The small molecule below binds the protein below.
Small molecule (SMILES): O=c1[nH]cnc2c1ncn2[C@@H]1O[C@H](COP(=O)(O)O)[C@@H](O)[C@H]1O

Binding-site contacts:
Ligand atom O3' contacts residue ASN74 of chain 1.A at 3.2 Å (h-bond).
Ligand atom N3 contacts residue TYR76 of chain 1.A at 3.5 Å (h-bond).
Ligand atom N1 contacts residue ASN93 of chain 1.A at 3.1 Å (h-bond).
Ligand atom C1' contacts residue ASP126 of chain 1.A at 3.3 Å.
Ligand atom C4 contacts residue ARG25 of chain 1.A at 3.5 Å.
Ligand atom N7 contacts residue ARG50 of chain 1.A at 3.0 Å (salt-bridge).
Ligand atom C2 contacts residue ASN93 of chain 1.A at 3.3 Å.
Ligand atom N3 contacts residue GLU124 of chain 1.A at 2.8 Å (salt-bridge).
Ligand atom C5 contacts residue ARG25 of chain 1.A at 3.5 Å.
Ligand atom O2P contacts residue TYR22 of chain 1.A at 3.2 Å (h-bond).
Ligand atom O2' contacts residue ASN74 of chain 1.A at 3.0 Å (h-bond).
Ligand atom C6 contacts residue ARG50 of chain 1.A at 3.4 Å.
Ligand atom C2 contacts residue TYR76 of chain 1.A at 3.3 Å (hydrophobic).
Ligand atom C4' contacts residue ASP126 of chain 1.A at 3.3 Å.
Ligand atom O4' contacts residue ASP126 of chain 1.A at 3.3 Å (salt-bridge).
Ligand atom O2P contacts residue SER44 of chain 1.A at 2.6 Å (h-bond).
Ligand atom N1 contacts residue TYR79 of chain 1.A at 3.4 Å.
Ligand atom O6 contacts residue ARG50 of chain 1.A at 2.6 Å (salt-bridge).
Ligand atom O2' contacts residue TYR76 of chain 1.A at 3.4 Å.
Ligand atom O3P contacts residue SER46 of chain 1.A at 2.6 Å (h-bond).
Ligand atom N9 contacts residue ARG25 of chain 1.A at 3.4 Å (salt-bridge).
Ligand atom O2P contacts residue ARG25 of chain 1.A at 3.3 Å (salt-bridge).
Ligand atom C6 contacts residue ARG25 of chain 1.A at 3.5 Å.
Ligand atom O4' contacts residue THR130 of chain 1.A at 3.5 Å (h-bond).
Ligand atom O4' contacts residue ARG25 of chain 1.A at 3.2 Å (salt-bridge).
Ligand atom O5' contacts residue SER46 of chain 1.A at 3.5 Å (h-bond).
Ligand atom O6 contacts residue TYR79 of chain 1.A at 2.7 Å (h-bond).
Ligand atom N1 contacts residue TYR76 of chain 1.A at 3.2 Å (h-bond).
Ligand atom O2P contacts residue SER46 of chain 1.A at 3.5 Å (h-bond).
Ligand atom C6 contacts residue TYR76 of chain 1.A at 3.4 Å (hydrophobic).
Ligand atom C2' contacts residue ASP126 of chain 1.A at 3.4 Å.
Ligand atom O1P contacts residue TYR22 of chain 1.A at 2.5 Å (h-bond).
Ligand atom P contacts residue SER46 of chain 1.A at 3.4 Å.
Ligand atom C2 contacts residue GLU124 of chain 1.A at 3.3 Å.
Ligand atom O4' contacts residue TYR168 of chain 1.A at 3.1 Å (h-bond).
Ligand atom O2' contacts residue ASP126 of chain 1.A at 2.8 Å (salt-bridge).
Ligand atom C2' contacts residue ASN74 of chain 1.A at 3.2 Å.
Ligand atom O2P contacts residue ARG45 of chain 1.A at 3.0 Å (salt-bridge).
Ligand atom C6 contacts residue TYR79 of chain 1.A at 3.5 Å (hydrophobic).
Ligand atom P contacts residue TYR22 of chain 1.A at 3.5 Å.

Sequence of chain 1.A:
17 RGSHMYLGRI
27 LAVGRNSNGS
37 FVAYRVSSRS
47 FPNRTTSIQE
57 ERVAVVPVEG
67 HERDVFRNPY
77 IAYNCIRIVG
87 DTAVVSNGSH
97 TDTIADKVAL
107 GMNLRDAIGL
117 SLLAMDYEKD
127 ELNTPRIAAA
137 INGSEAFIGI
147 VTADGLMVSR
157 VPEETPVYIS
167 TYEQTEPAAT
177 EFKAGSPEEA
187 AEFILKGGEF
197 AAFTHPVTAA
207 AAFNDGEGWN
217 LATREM